Sequence of chain 1.EB:
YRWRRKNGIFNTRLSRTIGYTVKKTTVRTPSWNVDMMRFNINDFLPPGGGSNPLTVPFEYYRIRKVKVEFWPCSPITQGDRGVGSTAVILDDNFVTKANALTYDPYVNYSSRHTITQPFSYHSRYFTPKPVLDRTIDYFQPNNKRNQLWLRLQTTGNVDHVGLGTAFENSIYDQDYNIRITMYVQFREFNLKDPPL

Sequence of chain 1.FA:
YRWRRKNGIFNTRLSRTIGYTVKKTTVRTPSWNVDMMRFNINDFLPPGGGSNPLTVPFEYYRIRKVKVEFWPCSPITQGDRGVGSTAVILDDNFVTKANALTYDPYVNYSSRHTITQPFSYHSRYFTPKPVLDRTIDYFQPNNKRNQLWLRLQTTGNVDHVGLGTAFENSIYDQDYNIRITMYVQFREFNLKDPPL

Sequence of chain 1.FB:
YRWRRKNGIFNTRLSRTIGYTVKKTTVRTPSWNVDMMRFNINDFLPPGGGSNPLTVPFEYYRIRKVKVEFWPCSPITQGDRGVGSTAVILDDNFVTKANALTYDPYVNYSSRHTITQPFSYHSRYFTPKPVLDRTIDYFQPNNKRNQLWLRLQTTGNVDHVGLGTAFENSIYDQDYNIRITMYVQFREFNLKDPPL

Binding-site contacts:
Ligand atom C2' contacts residue TYR183 of chain 1.FB at 3.9 Å (hydrophobic).
Ligand atom C5' contacts residue TRP71 of chain 1.FB at 3.7 Å (hydrophobic).
Ligand atom OP1 contacts residue TRP71 of chain 1.FB at 3.4 Å.
Ligand atom OP1 contacts residue LYS6 of chain 1.FA at 4.0 Å.
Ligand atom N2 contacts residue TYR125 of chain 1.FB at 3.8 Å.
Ligand atom OP2 contacts residue THR114 of chain 1.EB at 2.3 Å (h-bond).
Ligand atom O3' contacts residue THR114 of chain 1.EB at 3.6 Å.
Ligand atom O3' contacts residue ASN11 of chain 1.FB at 3.5 Å (h-bond).
Ligand atom C2' contacts residue TYR125 of chain 1.FB at 3.8 Å (hydrophobic).
Ligand atom OP1 contacts residue THR114 of chain 1.EB at 3.5 Å (h-bond).
Ligand atom O6 contacts residue SER123 of chain 1.FB at 3.9 Å.
Ligand atom C3' contacts residue TYR183 of chain 1.FB at 3.7 Å (hydrophobic).
Ligand atom OP2 contacts residue ARG13 of chain 1.FB at 2.2 Å (salt-bridge).
Ligand atom N1 contacts residue TYR125 of chain 1.FB at 4.0 Å.
Ligand atom O3' contacts residue ARG13 of chain 1.FB at 4.0 Å.
Ligand atom C8 contacts residue LYS67 of chain 1.FB at 3.3 Å.
Ligand atom C4' contacts residue ASN11 of chain 1.FB at 4.2 Å.
Ligand atom C6 contacts residue LYS67 of chain 1.FB at 3.8 Å.
Ligand atom OP1 contacts residue ARG13 of chain 1.FB at 3.9 Å.
Ligand atom C8 contacts residue TYR183 of chain 1.FB at 3.7 Å (hydrophobic).
Ligand atom P contacts residue TYR121 of chain 1.FB at 4.2 Å.
Ligand atom OP2 contacts residue ARG112 of chain 1.EB at 2.6 Å (salt-bridge).
Ligand atom C3' contacts residue ARG13 of chain 1.FB at 4.1 Å.
Ligand atom C5 contacts residue LYS67 of chain 1.FB at 4.0 Å.
Ligand atom C2 contacts residue TYR125 of chain 1.FB at 3.7 Å (hydrophobic).
Ligand atom C5 contacts residue TYR125 of chain 1.FB at 4.0 Å (hydrophobic).
Ligand atom P contacts residue ARG112 of chain 1.EB at 4.0 Å.
Ligand atom C6 contacts residue TYR125 of chain 1.FB at 4.0 Å (hydrophobic).
Ligand atom N7 contacts residue LYS67 of chain 1.FB at 3.0 Å (salt-bridge).
Ligand atom C2' contacts residue LYS67 of chain 1.FB at 3.7 Å.
Ligand atom OP2 contacts residue TYR121 of chain 1.FB at 3.1 Å.
Ligand atom OP2 contacts residue TYR183 of chain 1.FB at 3.2 Å.
Ligand atom O6 contacts residue LYS67 of chain 1.FB at 4.1 Å.
Ligand atom N3 contacts residue TYR125 of chain 1.FB at 3.8 Å.
Ligand atom N9 contacts residue TYR125 of chain 1.FB at 4.0 Å.
Ligand atom P contacts residue ARG13 of chain 1.FB at 3.4 Å.
Ligand atom O5' contacts residue TYR183 of chain 1.FB at 4.0 Å.
Ligand atom P contacts residue THR114 of chain 1.EB at 3.2 Å.
Ligand atom O6 contacts residue TYR125 of chain 1.FB at 4.2 Å.
Ligand atom C4 contacts residue TYR125 of chain 1.FB at 4.0 Å (hydrophobic).

A protein and the small-molecule ligand that binds it are described below.
Small molecule (SMILES): Nc1ccn([C@H]2C[C@H](O[P](=O)(O)OC[C@H]3O[C@@H](n4ccc(N)nc4=O)C[C@@H]3O[P](=O)(O)OC[C@H]3O[C@@H](n4cnc5c(=O)[nH]c(N)nc54)C[C@@H]3O[P](=O)(O)OC[C@H]3O[C@@H](n4cnc5c(=O)[nH]c(N)nc54)C[C@@H]3O)[C@@H](COP(=O)=O)O2)c(=O)n1